Sequence of chain 3.B:
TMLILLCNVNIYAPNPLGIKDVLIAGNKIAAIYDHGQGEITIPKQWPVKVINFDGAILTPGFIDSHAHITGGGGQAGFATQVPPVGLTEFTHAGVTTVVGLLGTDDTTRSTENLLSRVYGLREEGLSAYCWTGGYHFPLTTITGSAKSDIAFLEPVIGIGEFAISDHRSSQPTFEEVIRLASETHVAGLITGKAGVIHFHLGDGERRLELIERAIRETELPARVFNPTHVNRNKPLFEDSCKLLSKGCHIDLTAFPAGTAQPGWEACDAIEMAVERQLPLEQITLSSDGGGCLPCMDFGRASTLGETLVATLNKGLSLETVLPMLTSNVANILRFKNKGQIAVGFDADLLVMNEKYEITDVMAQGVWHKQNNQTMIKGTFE

Binding-site contacts:
Ligand atom CA contacts residue DAS1 of chain 3.I at 2.5 Å.
Ligand atom CD contacts residue PHE260 of chain 3.B at 3.4 Å (hydrophobic).
Ligand atom CB contacts residue HIS205 of chain 3.B at 4.4 Å.
Ligand atom CB contacts residue ASP293 of chain 3.B at 3.9 Å.
Ligand atom CB contacts residue ARG237 of chain 3.B at 3.6 Å.
Ligand atom N contacts residue CYS297 of chain 3.B at 3.6 Å.
Ligand atom CB contacts residue DAS1 of chain 3.I at 3.8 Å.
Ligand atom N contacts residue ZN1 of chain 3.H at 3.9 Å.
Ligand atom OXT contacts residue HIS205 of chain 3.B at 3.4 Å.
Ligand atom CG contacts residue PHE260 of chain 3.B at 3.3 Å (hydrophobic).
Ligand atom OXT contacts residue ARG173 of chain 3.B at 2.8 Å (salt-bridge).
Ligand atom NZ contacts residue LEU298 of chain 3.B at 3.5 Å.
Ligand atom CA contacts residue CYS297 of chain 3.B at 3.9 Å (hydrophobic).
Ligand atom OXT contacts residue DAS1 of chain 3.I at 3.5 Å (h-bond).
Ligand atom C contacts residue DAS1 of chain 3.I at 2.9 Å.
Ligand atom N contacts residue ZN1 of chain 3.G at 4.0 Å.
Ligand atom N contacts residue HIS205 of chain 3.B at 4.3 Å.
Ligand atom CB contacts residue ZN1 of chain 3.H at 4.1 Å.
Ligand atom CG contacts residue ASP293 of chain 3.B at 4.1 Å.
Ligand atom N contacts residue ASP293 of chain 3.B at 4.3 Å.
Ligand atom CG contacts residue ARG237 of chain 3.B at 3.8 Å.
Ligand atom CE contacts residue PHE260 of chain 3.B at 3.9 Å (hydrophobic).
Ligand atom C contacts residue ARG173 of chain 3.B at 3.6 Å.
Ligand atom CA contacts residue ARG237 of chain 3.B at 4.4 Å.
Ligand atom O contacts residue DAS1 of chain 3.I at 3.1 Å (h-bond).
Ligand atom CE contacts residue LEU298 of chain 3.B at 3.5 Å (hydrophobic).
Ligand atom N contacts residue DAS1 of chain 3.I at 1.4 Å.
Ligand atom N contacts residue TYR140 of chain 3.B at 4.0 Å.
Ligand atom O contacts residue ARG173 of chain 3.B at 4.1 Å.
Ligand atom NZ contacts residue PRO299 of chain 3.B at 2.9 Å (h-bond).
Ligand atom O contacts residue PRO299 of chain 3.B at 3.2 Å (h-bond).
Ligand atom O contacts residue LEU298 of chain 3.B at 4.1 Å.
Ligand atom CD contacts residue ARG237 of chain 3.B at 3.6 Å.
Ligand atom CE contacts residue PRO299 of chain 3.B at 4.2 Å (hydrophobic).
Ligand atom OXT contacts residue ARG237 of chain 3.B at 3.1 Å (salt-bridge).
Ligand atom CB contacts residue HIS234 of chain 3.B at 3.5 Å.
Ligand atom C contacts residue ARG237 of chain 3.B at 3.8 Å.
Ligand atom O contacts residue ARG237 of chain 3.B at 4.2 Å.
Ligand atom CG contacts residue HIS234 of chain 3.B at 4.1 Å.
Ligand atom C contacts residue PRO299 of chain 3.B at 4.2 Å (hydrophobic).

This protein binds this small molecule.
Small molecule (SMILES): NCCCC[C@@H](N)C(=O)O